Binding-site contacts:
Ligand atom O3 contacts residue ARG242 of chain 1.G at 2.8 Å (salt-bridge).
Ligand atom OXT contacts residue ASP167 of chain 1.G at 2.7 Å (salt-bridge).
Ligand atom CA contacts residue MG1 of chain 1.LA at 2.9 Å.
Ligand atom CA contacts residue ASP167 of chain 1.G at 3.6 Å.
Ligand atom O contacts residue TYR103 of chain 1.G at 3.5 Å (h-bond).
Ligand atom O contacts residue MG1 of chain 1.LA at 4.1 Å.
Ligand atom CB contacts residue ASN327 of chain 1.G at 3.8 Å.
Ligand atom C contacts residue EJA205 of chain 1.G at 3.4 Å.
Ligand atom OXT contacts residue SER105 of chain 1.G at 3.4 Å (h-bond).
Ligand atom O3 contacts residue HIS194 of chain 1.G at 3.7 Å.
Ligand atom O3 contacts residue EJA205 of chain 1.G at 3.4 Å (h-bond).
Ligand atom OXT contacts residue TRP107 of chain 1.G at 2.8 Å (h-bond).
Ligand atom O3 contacts residue TRP297 of chain 1.G at 4.1 Å.
Ligand atom C contacts residue MG1 of chain 1.LA at 2.8 Å.
Ligand atom CB contacts residue TRP297 of chain 1.G at 3.6 Å (hydrophobic).
Ligand atom OXT contacts residue MG1 of chain 1.LA at 2.1 Å.
Ligand atom CA contacts residue TYR103 of chain 1.G at 3.2 Å (hydrophobic).
Ligand atom C contacts residue ASP167 of chain 1.G at 3.4 Å.
Ligand atom C contacts residue TRP107 of chain 1.G at 3.8 Å (hydrophobic).
Ligand atom CB contacts residue THR361 of chain 1.G at 3.4 Å.
Ligand atom O3 contacts residue MG1 of chain 1.LA at 2.2 Å.
Ligand atom OXT contacts residue ASP122 of chain 1.G at 3.9 Å.
Ligand atom O contacts residue LEU362 of chain 1.G at 3.9 Å.
Ligand atom O contacts residue EJA205 of chain 1.G at 3.9 Å.
Ligand atom C contacts residue TYR103 of chain 1.G at 3.4 Å (hydrophobic).
Ligand atom O contacts residue SER105 of chain 1.G at 2.7 Å (h-bond).
Ligand atom CA contacts residue ARG242 of chain 1.G at 3.6 Å.
Ligand atom OXT contacts residue EJA205 of chain 1.G at 3.9 Å.
Ligand atom CB contacts residue TYR103 of chain 1.G at 3.4 Å (hydrophobic).
Ligand atom CB contacts residue EJA205 of chain 1.G at 3.1 Å.
Ligand atom CB contacts residue ARG242 of chain 1.G at 3.8 Å.
Ligand atom O contacts residue THR361 of chain 1.G at 3.5 Å.
Ligand atom C contacts residue SER105 of chain 1.G at 3.5 Å.
Ligand atom CA contacts residue EJA205 of chain 1.G at 3.0 Å.
Ligand atom OXT contacts residue GLY106 of chain 1.G at 3.1 Å (h-bond).
Ligand atom O contacts residue TRP107 of chain 1.G at 3.7 Å.
Ligand atom O3 contacts residue ASP167 of chain 1.G at 3.0 Å (salt-bridge).
Ligand atom OXT contacts residue TYR103 of chain 1.G at 4.2 Å.
Ligand atom O3 contacts residue TYR103 of chain 1.G at 3.7 Å.
Ligand atom C contacts residue GLY106 of chain 1.G at 3.9 Å.

Sequence of chain 1.G:
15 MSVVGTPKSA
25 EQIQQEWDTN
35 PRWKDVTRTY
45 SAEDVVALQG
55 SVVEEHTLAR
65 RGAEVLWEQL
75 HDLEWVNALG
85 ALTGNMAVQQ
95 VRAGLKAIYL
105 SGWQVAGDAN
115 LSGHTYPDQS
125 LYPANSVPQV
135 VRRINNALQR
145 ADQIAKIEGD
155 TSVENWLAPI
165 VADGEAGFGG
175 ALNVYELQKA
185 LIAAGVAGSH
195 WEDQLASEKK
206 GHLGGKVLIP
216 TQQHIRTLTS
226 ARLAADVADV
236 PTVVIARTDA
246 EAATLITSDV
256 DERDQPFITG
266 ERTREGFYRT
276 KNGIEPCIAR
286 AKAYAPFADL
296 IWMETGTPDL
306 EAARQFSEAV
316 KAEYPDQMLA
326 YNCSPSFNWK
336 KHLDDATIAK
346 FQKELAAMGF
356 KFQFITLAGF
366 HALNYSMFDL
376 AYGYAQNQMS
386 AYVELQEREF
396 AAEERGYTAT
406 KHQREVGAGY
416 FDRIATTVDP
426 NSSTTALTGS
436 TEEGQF

A protein and the small-molecule ligand that binds it are described below.
Small molecule (SMILES): CC(=O)C(=O)O